A small-molecule ligand and the protein it binds are described below.
Small molecule (SMILES): CC(=O)N[C@@H]1[C@@H](O)[C@H](O)[C@@H](CO)O[C@H]1O

Sequence of chain 1.A:
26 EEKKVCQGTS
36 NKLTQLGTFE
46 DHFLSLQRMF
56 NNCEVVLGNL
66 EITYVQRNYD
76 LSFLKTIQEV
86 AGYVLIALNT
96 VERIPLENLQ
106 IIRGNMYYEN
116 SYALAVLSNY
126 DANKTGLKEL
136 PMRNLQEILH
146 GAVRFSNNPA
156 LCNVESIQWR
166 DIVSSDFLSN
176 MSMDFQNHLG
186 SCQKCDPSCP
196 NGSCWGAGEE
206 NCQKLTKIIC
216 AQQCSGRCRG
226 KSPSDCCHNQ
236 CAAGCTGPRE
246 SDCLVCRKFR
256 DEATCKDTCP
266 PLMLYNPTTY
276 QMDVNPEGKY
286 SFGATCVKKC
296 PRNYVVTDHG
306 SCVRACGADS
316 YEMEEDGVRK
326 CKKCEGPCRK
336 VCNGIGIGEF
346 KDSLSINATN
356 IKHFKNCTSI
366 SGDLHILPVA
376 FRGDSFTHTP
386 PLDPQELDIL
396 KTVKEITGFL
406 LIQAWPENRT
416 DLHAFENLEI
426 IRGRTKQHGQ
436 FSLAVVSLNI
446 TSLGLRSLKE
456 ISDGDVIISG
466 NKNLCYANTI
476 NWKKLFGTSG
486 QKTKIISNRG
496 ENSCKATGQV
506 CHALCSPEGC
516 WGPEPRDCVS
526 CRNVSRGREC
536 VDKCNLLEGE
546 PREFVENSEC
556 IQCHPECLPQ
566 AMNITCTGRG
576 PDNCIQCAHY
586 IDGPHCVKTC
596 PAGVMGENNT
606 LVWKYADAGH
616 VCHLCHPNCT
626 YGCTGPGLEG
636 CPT

Binding-site contacts:
Ligand atom C4 contacts residue ASN444 of chain 1.A at 4.0 Å.
Ligand atom C1 contacts residue GLU412 of chain 1.A at 4.0 Å.
Ligand atom N2 contacts residue ASN444 of chain 1.A at 3.5 Å (h-bond).
Ligand atom O6 contacts residue THR446 of chain 1.A at 3.4 Å (h-bond).
Ligand atom C5 contacts residue ASN468 of chain 1.A at 3.8 Å.
Ligand atom C2 contacts residue GLU412 of chain 1.A at 3.8 Å.
Ligand atom O7 contacts residue ASN444 of chain 1.A at 3.7 Å.
Ligand atom O3 contacts residue ASN444 of chain 1.A at 3.6 Å.
Ligand atom O3 contacts residue GLU412 of chain 1.A at 4.1 Å.
Ligand atom O5 contacts residue ASN468 of chain 1.A at 3.0 Å (h-bond).
Ligand atom O3 contacts residue THR415 of chain 1.A at 4.2 Å.
Ligand atom C5 contacts residue ASN444 of chain 1.A at 3.5 Å.
Ligand atom O7 contacts residue GLU412 of chain 1.A at 3.8 Å.
Ligand atom O7 contacts residue ASN413 of chain 1.A at 4.4 Å.
Ligand atom C6 contacts residue THR446 of chain 1.A at 3.5 Å.
Ligand atom O5 contacts residue ASN444 of chain 1.A at 2.4 Å (h-bond).
Ligand atom C7 contacts residue ASN444 of chain 1.A at 4.0 Å.
Ligand atom C2 contacts residue ASN444 of chain 1.A at 2.5 Å.
Ligand atom C6 contacts residue ASN444 of chain 1.A at 3.9 Å.
Ligand atom C1 contacts residue ASN468 of chain 1.A at 3.9 Å.
Ligand atom C3 contacts residue ASN444 of chain 1.A at 3.5 Å.
Ligand atom C1 contacts residue ASN444 of chain 1.A at 1.4 Å.
Ligand atom C6 contacts residue ASN468 of chain 1.A at 3.8 Å.